Sequence of chain 1.C:
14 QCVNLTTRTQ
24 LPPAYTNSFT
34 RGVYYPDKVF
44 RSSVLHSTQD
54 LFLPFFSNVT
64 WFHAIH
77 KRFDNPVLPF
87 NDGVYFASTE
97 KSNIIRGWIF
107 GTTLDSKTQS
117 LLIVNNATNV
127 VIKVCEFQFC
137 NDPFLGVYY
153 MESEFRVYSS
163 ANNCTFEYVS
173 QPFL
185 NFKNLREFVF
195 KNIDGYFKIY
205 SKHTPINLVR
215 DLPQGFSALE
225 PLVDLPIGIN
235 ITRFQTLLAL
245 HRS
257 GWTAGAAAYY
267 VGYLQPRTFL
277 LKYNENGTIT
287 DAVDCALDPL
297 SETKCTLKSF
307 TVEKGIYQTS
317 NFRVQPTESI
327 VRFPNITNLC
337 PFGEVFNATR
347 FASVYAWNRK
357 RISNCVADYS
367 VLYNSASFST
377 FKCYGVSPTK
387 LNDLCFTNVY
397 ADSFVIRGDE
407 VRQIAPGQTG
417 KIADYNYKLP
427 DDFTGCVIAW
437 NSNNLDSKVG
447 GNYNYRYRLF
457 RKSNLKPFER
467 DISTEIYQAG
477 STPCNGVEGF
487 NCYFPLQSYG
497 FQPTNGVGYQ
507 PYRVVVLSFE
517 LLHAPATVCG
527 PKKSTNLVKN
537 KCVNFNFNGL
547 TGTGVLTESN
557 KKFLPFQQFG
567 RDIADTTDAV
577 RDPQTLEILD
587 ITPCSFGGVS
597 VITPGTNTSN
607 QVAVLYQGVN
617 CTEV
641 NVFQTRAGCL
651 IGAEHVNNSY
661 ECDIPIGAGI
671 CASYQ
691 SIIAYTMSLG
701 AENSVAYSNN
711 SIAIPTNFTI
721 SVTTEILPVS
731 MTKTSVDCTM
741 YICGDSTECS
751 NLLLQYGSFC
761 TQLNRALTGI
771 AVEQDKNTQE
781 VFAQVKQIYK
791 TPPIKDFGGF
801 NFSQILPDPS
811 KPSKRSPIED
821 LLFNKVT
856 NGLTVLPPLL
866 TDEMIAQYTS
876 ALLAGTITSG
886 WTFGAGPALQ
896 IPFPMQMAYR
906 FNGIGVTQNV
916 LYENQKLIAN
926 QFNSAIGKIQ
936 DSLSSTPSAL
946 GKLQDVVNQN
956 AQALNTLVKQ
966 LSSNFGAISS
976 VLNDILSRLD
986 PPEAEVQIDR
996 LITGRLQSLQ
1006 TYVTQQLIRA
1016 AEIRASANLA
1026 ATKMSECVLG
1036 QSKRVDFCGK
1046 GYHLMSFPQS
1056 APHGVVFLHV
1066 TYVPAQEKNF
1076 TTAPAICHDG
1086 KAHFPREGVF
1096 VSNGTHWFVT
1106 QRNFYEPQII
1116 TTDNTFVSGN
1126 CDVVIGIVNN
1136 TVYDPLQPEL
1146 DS

This protein binds this small molecule.
Small molecule (SMILES): CC(=O)N[C@@H]1[C@@H](O)[C@H](O)[C@@H](CO)O[C@H]1O

Binding-site contacts:
Ligand atom C4 contacts residue ASN282 of chain 1.C at 4.2 Å.
Ligand atom O7 contacts residue ASN282 of chain 1.C at 3.4 Å (h-bond).
Ligand atom C7 contacts residue ASN280 of chain 1.C at 3.5 Å.
Ligand atom C2 contacts residue ASN282 of chain 1.C at 2.5 Å.
Ligand atom C8 contacts residue ASN280 of chain 1.C at 3.7 Å.
Ligand atom C1 contacts residue ASN282 of chain 1.C at 1.4 Å.
Ligand atom C7 contacts residue ASN282 of chain 1.C at 3.4 Å.
Ligand atom N2 contacts residue ASN282 of chain 1.C at 2.9 Å (h-bond).
Ligand atom O5 contacts residue ASN282 of chain 1.C at 2.4 Å (h-bond).
Ligand atom C3 contacts residue ASN282 of chain 1.C at 3.8 Å.
Ligand atom C8 contacts residue GLU281 of chain 1.C at 3.7 Å.
Ligand atom C8 contacts residue ASN282 of chain 1.C at 4.5 Å.
Ligand atom C5 contacts residue ASN282 of chain 1.C at 3.7 Å.
Ligand atom N2 contacts residue ASN280 of chain 1.C at 4.5 Å.
Ligand atom O7 contacts residue ASN280 of chain 1.C at 3.0 Å (h-bond).